Sequence of chain 1.A:
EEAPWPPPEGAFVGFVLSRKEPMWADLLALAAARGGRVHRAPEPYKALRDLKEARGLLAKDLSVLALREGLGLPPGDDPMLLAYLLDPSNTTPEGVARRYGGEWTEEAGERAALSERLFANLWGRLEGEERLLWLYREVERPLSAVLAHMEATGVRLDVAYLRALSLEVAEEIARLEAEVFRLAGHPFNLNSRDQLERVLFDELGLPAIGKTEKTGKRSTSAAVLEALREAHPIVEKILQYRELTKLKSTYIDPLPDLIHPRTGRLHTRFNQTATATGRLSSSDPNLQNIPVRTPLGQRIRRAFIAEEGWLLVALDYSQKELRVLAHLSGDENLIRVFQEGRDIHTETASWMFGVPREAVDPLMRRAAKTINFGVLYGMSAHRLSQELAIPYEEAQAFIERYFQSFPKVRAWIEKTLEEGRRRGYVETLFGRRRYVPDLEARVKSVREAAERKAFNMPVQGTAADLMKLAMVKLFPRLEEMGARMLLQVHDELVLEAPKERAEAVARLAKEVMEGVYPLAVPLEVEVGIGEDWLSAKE

This protein binds this small molecule.
Small molecule (SMILES): Nc1ncnc2c1ncn2[C@H]1CC[C@@H](CO[P](=O)(O)O[P](=O)(O)OP(=O)(O)O)O1

Binding-site contacts:
Ligand atom O3A contacts residue PHE375 of chain 1.A at 3.4 Å.
Ligand atom C5 contacts residue ARG295 of chain 1.A at 3.6 Å.
Ligand atom O3G contacts residue MG1 of chain 1.D at 2.1 Å.
Ligand atom C8 contacts residue ARG295 of chain 1.A at 3.3 Å.
Ligand atom O1G contacts residue LYS371 of chain 1.A at 3.0 Å (salt-bridge).
Ligand atom O1B contacts residue HIS347 of chain 1.A at 2.9 Å (h-bond).
Ligand atom O2G contacts residue ARG367 of chain 1.A at 3.0 Å (salt-bridge).
Ligand atom C4 contacts residue PHE375 of chain 1.A at 3.6 Å (hydrophobic).
Ligand atom C6 contacts residue ARG295 of chain 1.A at 3.6 Å.
Ligand atom O3B contacts residue MG1 of chain 1.D at 3.6 Å.
Ligand atom O3B contacts residue HIS347 of chain 1.A at 3.0 Å (h-bond).
Ligand atom C2' contacts residue TYR379 of chain 1.A at 3.6 Å (hydrophobic).
Ligand atom N9 contacts residue ARG295 of chain 1.A at 3.7 Å.
Ligand atom N7 contacts residue ARG295 of chain 1.A at 3.3 Å (salt-bridge).
Ligand atom C2 contacts residue TYR379 of chain 1.A at 3.4 Å (hydrophobic).
Ligand atom N3 contacts residue PHE375 of chain 1.A at 3.7 Å.
Ligand atom PG contacts residue ARG367 of chain 1.A at 3.7 Å.
Ligand atom C5 contacts residue PHE375 of chain 1.A at 3.6 Å (hydrophobic).
Ligand atom N7 contacts residue PHE375 of chain 1.A at 3.7 Å.
Ligand atom O1B contacts residue GLN321 of chain 1.A at 3.4 Å.
Ligand atom O1G contacts residue ARG367 of chain 1.A at 2.9 Å (salt-bridge).
Ligand atom O2A contacts residue MG1 of chain 1.D at 2.0 Å.
Ligand atom PG contacts residue MG1 of chain 1.D at 3.2 Å.
Ligand atom N6 contacts residue ARG295 of chain 1.A at 3.5 Å (salt-bridge).
Ligand atom O2B contacts residue GLN321 of chain 1.A at 3.0 Å (h-bond).
Ligand atom O1B contacts residue PHE375 of chain 1.A at 3.7 Å.
Ligand atom C3' contacts residue PHE375 of chain 1.A at 3.6 Å (hydrophobic).
Ligand atom O3A contacts residue LYS371 of chain 1.A at 3.5 Å (salt-bridge).
Ligand atom C5' contacts residue ASP493 of chain 1.A at 3.5 Å.
Ligand atom C1' contacts residue TYR379 of chain 1.A at 3.6 Å (hydrophobic).
Ligand atom C2' contacts residue PHE375 of chain 1.A at 3.5 Å (hydrophobic).
Ligand atom O1A contacts residue LYS371 of chain 1.A at 2.9 Å (salt-bridge).
Ligand atom N3 contacts residue TYR379 of chain 1.A at 2.9 Å (h-bond).
Ligand atom O3B contacts residue LYS371 of chain 1.A at 3.6 Å.
Ligand atom PB contacts residue HIS347 of chain 1.A at 3.6 Å.
Ligand atom PB contacts residue MG1 of chain 1.D at 3.1 Å.
Ligand atom O2B contacts residue MG1 of chain 1.D at 2.0 Å.
Ligand atom O3A contacts residue MG1 of chain 1.D at 3.6 Å.
Ligand atom O2G contacts residue GLN321 of chain 1.A at 2.9 Å (h-bond).
Ligand atom PA contacts residue MG1 of chain 1.D at 3.2 Å.